Binding-site contacts:
Ligand atom C31 contacts residue GLY47 of chain 1.N at 3.3 Å.
Ligand atom C23 contacts residue THR21 of chain 1.N at 3.4 Å.
Ligand atom N41 contacts residue GLY47 of chain 1.N at 2.9 Å (h-bond).
Ligand atom C26 contacts residue HIS114 of chain 1.H at 3.7 Å.
Ligand atom C27 contacts residue THR22 of chain 1.N at 3.0 Å.
Ligand atom C39 contacts residue GLY47 of chain 1.N at 3.5 Å.
Ligand atom C47 contacts residue THR1 of chain 1.N at 1.4 Å.
Ligand atom C58 contacts residue SER168 of chain 1.N at 3.5 Å.
Ligand atom C42 contacts residue THR1 of chain 1.N at 2.3 Å.
Ligand atom C59 contacts residue THR1 of chain 1.N at 2.4 Å.
Ligand atom C35 contacts residue SER48 of chain 1.N at 3.8 Å.
Ligand atom C34 contacts residue GLY47 of chain 1.N at 3.5 Å.
Ligand atom O40 contacts residue THR21 of chain 1.N at 3.4 Å (h-bond).
Ligand atom C26 contacts residue SER118 of chain 1.H at 3.5 Å.
Ligand atom O21 contacts residue THR22 of chain 1.N at 3.8 Å.
Ligand atom C16 contacts residue SER48 of chain 1.N at 3.7 Å.
Ligand atom O40 contacts residue THR20 of chain 1.N at 3.4 Å.
Ligand atom O48 contacts residue GLY47 of chain 1.N at 2.9 Å (h-bond).
Ligand atom O60 contacts residue THR1 of chain 1.N at 2.9 Å (h-bond).
Ligand atom C28 contacts residue THR21 of chain 1.N at 3.8 Å.
Ligand atom N30 contacts residue THR21 of chain 1.N at 3.2 Å (h-bond).
Ligand atom C34 contacts residue SER48 of chain 1.N at 3.8 Å.
Ligand atom C3 contacts residue THR22 of chain 1.N at 3.5 Å.
Ligand atom C59 contacts residue SER129 of chain 1.N at 3.5 Å.
Ligand atom C51 contacts residue THR1 of chain 1.N at 1.5 Å.
Ligand atom C44 contacts residue THR1 of chain 1.N at 3.6 Å.
Ligand atom C58 contacts residue THR1 of chain 1.N at 2.5 Å.
Ligand atom O29 contacts residue ALA49 of chain 1.N at 3.3 Å (h-bond).
Ligand atom C46 contacts residue THR20 of chain 1.N at 3.6 Å.
Ligand atom O48 contacts residue THR1 of chain 1.N at 2.2 Å (h-bond).
Ligand atom C43 contacts residue THR1 of chain 1.N at 2.7 Å.
Ligand atom C43 contacts residue GLY47 of chain 1.N at 3.4 Å.
Ligand atom O60 contacts residue SER129 of chain 1.N at 3.5 Å (h-bond).
Ligand atom C42 contacts residue GLY47 of chain 1.N at 3.8 Å.
Ligand atom N4 contacts residue THR22 of chain 1.N at 3.7 Å.
Ligand atom N41 contacts residue THR1 of chain 1.N at 3.6 Å.
Ligand atom C45 contacts residue ARG45 of chain 1.N at 3.6 Å.
Ligand atom O48 contacts residue SER46 of chain 1.N at 3.5 Å.
Ligand atom C13 contacts residue HIS116 of chain 1.H at 3.8 Å.
Ligand atom O9 contacts residue THR22 of chain 1.N at 3.8 Å.

Sequence of chain 1.H:
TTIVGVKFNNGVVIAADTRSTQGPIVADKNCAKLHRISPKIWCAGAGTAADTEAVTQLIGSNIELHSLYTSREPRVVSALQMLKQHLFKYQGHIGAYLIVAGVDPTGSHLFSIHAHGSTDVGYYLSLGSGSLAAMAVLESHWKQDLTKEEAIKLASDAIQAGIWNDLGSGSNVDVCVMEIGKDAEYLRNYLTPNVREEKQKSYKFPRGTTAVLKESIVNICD

Sequence of chain 1.N:
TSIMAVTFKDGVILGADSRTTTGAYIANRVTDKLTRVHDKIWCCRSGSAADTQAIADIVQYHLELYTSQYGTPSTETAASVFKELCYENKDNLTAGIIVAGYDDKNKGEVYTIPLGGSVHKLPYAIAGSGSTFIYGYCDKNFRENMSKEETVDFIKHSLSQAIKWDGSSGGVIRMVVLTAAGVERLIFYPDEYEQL

A protein and the small-molecule ligand that binds it are described below.
Small molecule (SMILES): CC(C)C[C@H](NC(=O)[C@H](CCc1ccccc1)NC(=O)CN1CCOCC1)C(=O)N[C@@H](Cc1ccccc1)C(=O)N[C@@H](CC(C)C)[C@@H](O)[C@H](C)CO